Sequence of chain 49.C:
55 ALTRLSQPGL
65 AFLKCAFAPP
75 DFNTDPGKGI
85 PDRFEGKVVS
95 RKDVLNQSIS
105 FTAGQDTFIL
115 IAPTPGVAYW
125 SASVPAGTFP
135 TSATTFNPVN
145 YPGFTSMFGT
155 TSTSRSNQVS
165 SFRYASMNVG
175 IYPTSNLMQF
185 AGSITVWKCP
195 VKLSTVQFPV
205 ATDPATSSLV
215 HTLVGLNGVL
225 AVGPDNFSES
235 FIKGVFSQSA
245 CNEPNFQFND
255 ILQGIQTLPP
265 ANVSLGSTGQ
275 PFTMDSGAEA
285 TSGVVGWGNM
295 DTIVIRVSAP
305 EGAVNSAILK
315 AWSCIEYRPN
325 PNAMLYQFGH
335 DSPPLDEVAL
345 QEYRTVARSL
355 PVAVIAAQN

Sequence of chain 35.C:
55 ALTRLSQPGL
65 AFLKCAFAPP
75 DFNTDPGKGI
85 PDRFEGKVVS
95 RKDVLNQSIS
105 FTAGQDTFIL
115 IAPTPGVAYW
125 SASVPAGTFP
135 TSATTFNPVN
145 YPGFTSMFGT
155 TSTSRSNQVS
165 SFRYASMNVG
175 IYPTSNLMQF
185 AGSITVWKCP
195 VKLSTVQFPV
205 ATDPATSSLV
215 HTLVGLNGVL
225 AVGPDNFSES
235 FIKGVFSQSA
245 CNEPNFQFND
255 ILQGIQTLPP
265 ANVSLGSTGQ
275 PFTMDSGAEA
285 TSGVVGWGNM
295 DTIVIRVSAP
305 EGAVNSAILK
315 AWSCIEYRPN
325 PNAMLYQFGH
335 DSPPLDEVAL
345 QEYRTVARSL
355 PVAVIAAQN

The protein below binds the small molecule below.
Small molecule (SMILES): Nc1ccn([C@@H]2O[C@H](CO[P](=O)(O)O[C@H]3[C@@H](O)[C@H](n4ccc(=O)[nH]c4=O)O[C@@H]3CO[P](=O)(O)O[C@H]3[C@@H](O)[C@H](n4cnc5c(N)ncnc54)O[C@@H]3CO)[C@@H](O[P](=O)(O)OC[C@H]3O[C@@H](n4ccc(=O)[nH]c4=O)[C@H](O)[C@@H]3O)[C@H]2O)c(=O)n1.O=c1ccn([C@@H]2O[C@H](CO[P](=O)(O)O[C@H]3[C@@H](O)[C@H](n4ccc(=O)[nH]c4=O)O[C@@H]3CO[P](=O)(O)O[C@H]3[C@@H](O)[C@H](n4ccc(=O)[nH]c4=O)O[C@@H]3CO)[C@@H](O)[C@H]2O)c(=O)[nH]1

Sequence of chain 35.F:
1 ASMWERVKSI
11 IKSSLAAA

Binding-site contacts:
Ligand atom N3 contacts residue GLN61 of chain 35.C at 3.6 Å.
Ligand atom C2 contacts residue U1 of chain 49.G at 3.9 Å.
Ligand atom O4 contacts residue U5 of chain 49.G at 2.8 Å (h-bond).
Ligand atom C2 contacts residue U3 of chain 49.G at 3.8 Å.
Ligand atom N3 contacts residue C6 of chain 49.G at 3.2 Å (h-bond).
Ligand atom N1 contacts residue U5 of chain 49.G at 3.7 Å.
Ligand atom C6 contacts residue U2 of chain 49.G at 3.4 Å.
Ligand atom C2 contacts residue U2 of chain 49.G at 3.6 Å.
Ligand atom C6 contacts residue U5 of chain 49.G at 3.6 Å.
Ligand atom N3 contacts residue A4 of chain 49.G at 3.8 Å.
Ligand atom C2 contacts residue A4 of chain 49.G at 3.9 Å.
Ligand atom C2 contacts residue GLN61 of chain 35.C at 3.9 Å.
Ligand atom C4 contacts residue U5 of chain 49.G at 3.7 Å.
Ligand atom N3 contacts residue U1 of chain 49.G at 3.8 Å.
Ligand atom OP1 contacts residue LEU56 of chain 35.C at 2.8 Å.
Ligand atom OP2 contacts residue LYS8 of chain 35.F at 3.8 Å.
Ligand atom O2' contacts residue LEU64 of chain 35.C at 3.9 Å.
Ligand atom N3 contacts residue U5 of chain 49.G at 3.6 Å.
Ligand atom O2 contacts residue U1 of chain 49.G at 2.9 Å (h-bond).
Ligand atom O2' contacts residue THR57 of chain 35.C at 3.2 Å.
Ligand atom N3 contacts residue U2 of chain 49.G at 3.6 Å.
Ligand atom C5 contacts residue U5 of chain 49.G at 3.9 Å.
Ligand atom C4 contacts residue U1 of chain 49.G at 3.7 Å.
Ligand atom OP1 contacts residue LYS68 of chain 35.C at 3.2 Å (salt-bridge).
Ligand atom N1 contacts residue U2 of chain 49.G at 2.8 Å.
Ligand atom OP1 contacts residue LYS8 of chain 35.F at 3.1 Å.
Ligand atom N3 contacts residue U1 of chain 49.G at 3.9 Å.
Ligand atom C4 contacts residue A4 of chain 49.G at 3.2 Å.
Ligand atom N1 contacts residue U3 of chain 49.G at 3.8 Å.
Ligand atom O2 contacts residue C6 of chain 49.G at 2.9 Å (h-bond).
Ligand atom C2 contacts residue C6 of chain 49.G at 3.4 Å.
Ligand atom C6 contacts residue A4 of chain 49.G at 3.7 Å.
Ligand atom OP1 contacts residue LYS12 of chain 35.F at 3.9 Å.
Ligand atom C5 contacts residue A4 of chain 49.G at 2.8 Å.
Ligand atom O4 contacts residue A4 of chain 49.G at 2.6 Å (h-bond).
Ligand atom O2 contacts residue U2 of chain 49.G at 3.6 Å.
Ligand atom O2 contacts residue GLN61 of chain 35.C at 3.9 Å.
Ligand atom N6 contacts residue U2 of chain 49.G at 2.6 Å (h-bond).
Ligand atom O4 contacts residue U1 of chain 49.G at 2.8 Å (h-bond).
Ligand atom OP1 contacts residue PHE76 of chain 35.C at 3.7 Å.